Sequence of chain 1.B:
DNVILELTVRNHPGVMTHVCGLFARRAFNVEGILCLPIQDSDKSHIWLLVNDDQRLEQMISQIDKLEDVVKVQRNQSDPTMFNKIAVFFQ

Sequence of chain 1.A:
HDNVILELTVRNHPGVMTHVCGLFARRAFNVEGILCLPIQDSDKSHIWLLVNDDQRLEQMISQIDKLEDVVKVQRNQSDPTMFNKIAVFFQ

A protein and the small-molecule ligand that binds it are described below.
Small molecule (SMILES): CC(C)[C@H](N)C(=O)O

Binding-site contacts:
Ligand atom CG1 contacts residue SER52 of chain 1.A at 3.9 Å.
Ligand atom O contacts residue GLY22 of chain 1.A at 4.1 Å.
Ligand atom OXT contacts residue HIS20 of chain 1.A at 3.6 Å (h-bond).
Ligand atom CB contacts residue VAL23 of chain 1.A at 4.3 Å (hydrophobic).
Ligand atom O contacts residue VAL38 of chain 1.B at 3.0 Å (h-bond).
Ligand atom CA contacts residue ASN19 of chain 1.A at 3.9 Å.
Ligand atom C contacts residue GLY22 of chain 1.A at 4.0 Å.
Ligand atom CA contacts residue VAL23 of chain 1.A at 4.1 Å (hydrophobic).
Ligand atom CG2 contacts residue VAL38 of chain 1.B at 3.6 Å (hydrophobic).
Ligand atom OXT contacts residue GLY22 of chain 1.A at 3.5 Å (h-bond).
Ligand atom C contacts residue ASN37 of chain 1.B at 3.9 Å.
Ligand atom C contacts residue HIS20 of chain 1.A at 3.2 Å.
Ligand atom OXT contacts residue MET24 of chain 1.A at 2.8 Å (h-bond).
Ligand atom C contacts residue PRO21 of chain 1.A at 4.3 Å (hydrophobic).
Ligand atom N contacts residue ASN19 of chain 1.A at 2.8 Å (h-bond).
Ligand atom CG1 contacts residue ARG18 of chain 1.A at 4.1 Å.
Ligand atom O contacts residue PRO21 of chain 1.A at 4.1 Å.
Ligand atom CB contacts residue CYS43 of chain 1.A at 4.2 Å (hydrophobic).
Ligand atom CG1 contacts residue VAL17 of chain 1.A at 3.7 Å (hydrophobic).
Ligand atom CA contacts residue HIS20 of chain 1.A at 3.1 Å.
Ligand atom C contacts residue MET24 of chain 1.A at 3.8 Å (hydrophobic).
Ligand atom CG1 contacts residue ILE54 of chain 1.A at 4.2 Å (hydrophobic).
Ligand atom C contacts residue VAL38 of chain 1.B at 4.2 Å (hydrophobic).
Ligand atom OXT contacts residue VAL23 of chain 1.A at 3.0 Å (h-bond).
Ligand atom OXT contacts residue PRO21 of chain 1.A at 4.2 Å.
Ligand atom CB contacts residue VAL38 of chain 1.B at 4.2 Å (hydrophobic).
Ligand atom CG2 contacts residue ILE41 of chain 1.B at 4.0 Å (hydrophobic).
Ligand atom N contacts residue HIS20 of chain 1.A at 3.6 Å (h-bond).
Ligand atom O contacts residue ASN37 of chain 1.B at 3.5 Å (h-bond).
Ligand atom CA contacts residue ASN37 of chain 1.B at 3.7 Å.
Ligand atom CB contacts residue MET24 of chain 1.A at 4.0 Å (hydrophobic).
Ligand atom CG2 contacts residue CYS43 of chain 1.A at 3.5 Å (hydrophobic).
Ligand atom O contacts residue HIS20 of chain 1.A at 3.7 Å.
Ligand atom CG2 contacts residue MET24 of chain 1.A at 3.9 Å (hydrophobic).
Ligand atom C contacts residue VAL23 of chain 1.A at 3.9 Å (hydrophobic).
Ligand atom CG1 contacts residue CYS43 of chain 1.A at 3.6 Å (hydrophobic).
Ligand atom CA contacts residue VAL38 of chain 1.B at 3.9 Å (hydrophobic).
Ligand atom N contacts residue VAL38 of chain 1.B at 2.8 Å (h-bond).
Ligand atom CG1 contacts residue ASN19 of chain 1.A at 3.9 Å.
Ligand atom N contacts residue ASN37 of chain 1.B at 2.8 Å (h-bond).